Sequence of chain 2.A:
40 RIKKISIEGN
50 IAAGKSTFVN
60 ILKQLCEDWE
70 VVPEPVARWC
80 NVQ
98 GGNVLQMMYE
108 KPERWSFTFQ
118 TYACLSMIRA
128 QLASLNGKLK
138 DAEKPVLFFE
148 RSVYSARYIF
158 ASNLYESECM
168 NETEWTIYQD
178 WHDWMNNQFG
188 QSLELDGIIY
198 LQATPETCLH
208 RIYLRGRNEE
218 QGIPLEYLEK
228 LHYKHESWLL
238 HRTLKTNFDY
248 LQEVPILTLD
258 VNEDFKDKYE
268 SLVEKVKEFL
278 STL

This protein binds this small molecule.
Small molecule (SMILES): Cc1cn([C@@H]2C[C@@H](O)[C@H](CO)O2)c(=O)[nH]c1=O

Binding-site contacts:
Ligand atom O4 contacts residue PHE157 of chain 2.A at 3.9 Å.
Ligand atom C5' contacts residue GLU73 of chain 2.A at 2.9 Å.
Ligand atom C3' contacts residue GLU217 of chain 2.A at 3.5 Å.
Ligand atom C4 contacts residue PHE157 of chain 2.A at 3.7 Å (hydrophobic).
Ligand atom C2 contacts residue PHE116 of chain 2.A at 3.5 Å (hydrophobic).
Ligand atom N3 contacts residue PHE116 of chain 2.A at 3.8 Å.
Ligand atom O4 contacts residue GLN117 of chain 2.A at 2.8 Å (h-bond).
Ligand atom C2 contacts residue PHE157 of chain 2.A at 3.5 Å (hydrophobic).
Ligand atom C2' contacts residue TRP78 of chain 2.A at 3.9 Å (hydrophobic).
Ligand atom C4 contacts residue GLN117 of chain 2.A at 3.2 Å.
Ligand atom C2' contacts residue LEU102 of chain 2.A at 3.8 Å (hydrophobic).
Ligand atom O3' contacts residue LEU102 of chain 2.A at 3.9 Å.
Ligand atom O2 contacts residue PHE116 of chain 2.A at 3.4 Å.
Ligand atom C7 contacts residue GLU73 of chain 2.A at 3.3 Å.
Ligand atom C6 contacts residue TRP78 of chain 2.A at 4.0 Å (hydrophobic).
Ligand atom O3' contacts residue GLU217 of chain 2.A at 2.7 Å (salt-bridge).
Ligand atom N3 contacts residue GLN117 of chain 2.A at 2.7 Å (h-bond).
Ligand atom O5' contacts residue GLU73 of chain 2.A at 2.6 Å (salt-bridge).
Ligand atom C1' contacts residue TYR106 of chain 2.A at 4.0 Å (hydrophobic).
Ligand atom C5' contacts residue VAL75 of chain 2.A at 3.5 Å (hydrophobic).
Ligand atom C3' contacts residue LEU102 of chain 2.A at 3.8 Å (hydrophobic).
Ligand atom C2' contacts residue TYR106 of chain 2.A at 3.7 Å (hydrophobic).
Ligand atom C6 contacts residue GLU73 of chain 2.A at 3.8 Å.
Ligand atom O5' contacts residue VAL75 of chain 2.A at 4.0 Å.
Ligand atom N3 contacts residue PHE157 of chain 2.A at 3.3 Å.
Ligand atom C4' contacts residue ARG148 of chain 2.A at 3.9 Å.
Ligand atom O2 contacts residue GLN117 of chain 2.A at 2.9 Å (h-bond).
Ligand atom C2' contacts residue PHE116 of chain 2.A at 3.7 Å (hydrophobic).
Ligand atom C5' contacts residue ARG148 of chain 2.A at 3.6 Å.
Ligand atom O2 contacts residue PHE157 of chain 2.A at 3.6 Å.
Ligand atom C3' contacts residue TYR106 of chain 2.A at 3.8 Å (hydrophobic).
Ligand atom O3' contacts residue TYR106 of chain 2.A at 2.7 Å (h-bond).
Ligand atom O4 contacts residue ALA153 of chain 2.A at 3.4 Å.
Ligand atom C4' contacts residue GLU217 of chain 2.A at 3.7 Å.
Ligand atom O5' contacts residue ARG148 of chain 2.A at 3.0 Å (salt-bridge).
Ligand atom N1 contacts residue PHE157 of chain 2.A at 3.8 Å.
Ligand atom O4' contacts residue ARG148 of chain 2.A at 3.3 Å (salt-bridge).
Ligand atom C2 contacts residue GLN117 of chain 2.A at 3.4 Å.
Ligand atom O2 contacts residue MET105 of chain 2.A at 3.5 Å.
Ligand atom C7 contacts residue MET124 of chain 2.A at 3.6 Å (hydrophobic).